Binding-site contacts:
Ligand atom N25 contacts residue HIS96 of chain 1.A at 3.2 Å (h-bond).
Ligand atom N17 contacts residue PHE130 of chain 1.A at 3.6 Å.
Ligand atom N21 contacts residue HIS94 of chain 1.A at 3.8 Å.
Ligand atom O23 contacts residue THR198 of chain 1.A at 2.9 Å (h-bond).
Ligand atom N25 contacts residue GLU106 of chain 1.A at 3.9 Å.
Ligand atom C13 contacts residue PHE130 of chain 1.A at 3.7 Å (hydrophobic).
Ligand atom C4 contacts residue PRO201 of chain 1.A at 3.4 Å (hydrophobic).
Ligand atom C4 contacts residue LEU197 of chain 1.A at 3.8 Å (hydrophobic).
Ligand atom N25 contacts residue HIS94 of chain 1.A at 3.3 Å (h-bond).
Ligand atom N21 contacts residue THR199 of chain 1.A at 3.3 Å (h-bond).
Ligand atom N25 contacts residue THR198 of chain 1.A at 2.7 Å (h-bond).
Ligand atom N25 contacts residue ZN1 of chain 1.B at 1.9 Å.
Ligand atom N21 contacts residue ZN1 of chain 1.B at 3.8 Å.
Ligand atom F7 contacts residue LEU203 of chain 1.A at 3.8 Å.
Ligand atom O12 contacts residue ILE91 of chain 1.A at 3.5 Å.
Ligand atom N15 contacts residue GLN92 of chain 1.A at 3.0 Å (h-bond).
Ligand atom O24 contacts residue VAL121 of chain 1.A at 3.8 Å.
Ligand atom O24 contacts residue HIS119 of chain 1.A at 3.9 Å.
Ligand atom F7 contacts residue PRO201 of chain 1.A at 3.4 Å.
Ligand atom S22 contacts residue HIS94 of chain 1.A at 3.8 Å.
Ligand atom C1 contacts residue PHE130 of chain 1.A at 3.4 Å (hydrophobic).
Ligand atom N15 contacts residue VAL121 of chain 1.A at 3.5 Å.
Ligand atom O24 contacts residue ZN1 of chain 1.B at 3.2 Å.
Ligand atom O23 contacts residue LEU197 of chain 1.A at 3.2 Å.
Ligand atom C14 contacts residue GLN92 of chain 1.A at 3.3 Å.
Ligand atom O24 contacts residue HIS94 of chain 1.A at 3.2 Å.
Ligand atom O16 contacts residue VAL121 of chain 1.A at 3.4 Å.
Ligand atom N25 contacts residue HIS119 of chain 1.A at 3.3 Å (h-bond).
Ligand atom C2 contacts residue PHE130 of chain 1.A at 3.5 Å (hydrophobic).
Ligand atom C13 contacts residue GLN92 of chain 1.A at 3.7 Å.
Ligand atom O16 contacts residue GLN92 of chain 1.A at 2.9 Å.
Ligand atom C10 contacts residue PHE130 of chain 1.A at 3.9 Å (hydrophobic).
Ligand atom S22 contacts residue THR198 of chain 1.A at 3.8 Å.
Ligand atom S22 contacts residue ZN1 of chain 1.B at 3.1 Å.
Ligand atom O12 contacts residue PHE130 of chain 1.A at 3.2 Å.
Ligand atom O16 contacts residue ILE91 of chain 1.A at 4.0 Å.
Ligand atom N18 contacts residue GLN92 of chain 1.A at 3.9 Å.
Ligand atom N11 contacts residue PHE130 of chain 1.A at 3.4 Å.
Ligand atom N17 contacts residue GLN92 of chain 1.A at 3.4 Å.
Ligand atom C20 contacts residue THR199 of chain 1.A at 4.0 Å.

Sequence of chain 1.A:
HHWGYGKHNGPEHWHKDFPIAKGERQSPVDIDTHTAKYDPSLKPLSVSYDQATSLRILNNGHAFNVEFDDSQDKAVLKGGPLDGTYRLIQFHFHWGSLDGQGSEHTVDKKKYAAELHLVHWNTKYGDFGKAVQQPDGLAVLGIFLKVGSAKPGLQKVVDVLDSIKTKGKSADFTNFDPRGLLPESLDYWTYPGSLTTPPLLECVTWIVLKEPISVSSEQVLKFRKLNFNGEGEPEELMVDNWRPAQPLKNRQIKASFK

A small-molecule ligand and the protein it binds are described below.
Small molecule (SMILES): NS(=O)(=O)NCCNc1nonc1/C(=N/O)Nc1ccc(F)c(Br)c1